Sequence of chain 1.D:
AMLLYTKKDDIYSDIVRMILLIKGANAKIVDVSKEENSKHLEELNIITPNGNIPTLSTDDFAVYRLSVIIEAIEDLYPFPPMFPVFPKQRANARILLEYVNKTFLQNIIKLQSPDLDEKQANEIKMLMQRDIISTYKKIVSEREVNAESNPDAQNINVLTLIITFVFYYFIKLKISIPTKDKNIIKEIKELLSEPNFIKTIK

Binding-site contacts:
Ligand atom O contacts residue LEU68 of chain 1.D at 4.4 Å.
Ligand atom CG contacts residue ILE55 of chain 1.D at 3.5 Å (hydrophobic).
Ligand atom N contacts residue TYR14 of chain 1.D at 4.3 Å.
Ligand atom C contacts residue LEU68 of chain 1.D at 4.0 Å (hydrophobic).
Ligand atom C contacts residue ASN103 of chain 1.D at 4.1 Å.
Ligand atom CD contacts residue ILE111 of chain 1.D at 4.2 Å (hydrophobic).
Ligand atom CA contacts residue LEU68 of chain 1.D at 4.5 Å (hydrophobic).
Ligand atom CD contacts residue TYR14 of chain 1.D at 3.6 Å (hydrophobic).
Ligand atom C contacts residue TYR14 of chain 1.D at 4.4 Å (hydrophobic).
Ligand atom CG contacts residue TYR14 of chain 1.D at 3.7 Å (hydrophobic).
Ligand atom OXT contacts residue ASN103 of chain 1.D at 3.2 Å (h-bond).
Ligand atom O contacts residue ARG67 of chain 1.D at 3.5 Å.
Ligand atom CA contacts residue ARG67 of chain 1.D at 4.1 Å.
Ligand atom CB contacts residue ARG67 of chain 1.D at 4.1 Å.
Ligand atom OXT contacts residue TYR14 of chain 1.D at 3.5 Å.
Ligand atom C contacts residue ARG67 of chain 1.D at 4.2 Å.
Ligand atom O contacts residue ASN103 of chain 1.D at 4.1 Å.
Ligand atom CB contacts residue TYR14 of chain 1.D at 3.9 Å (hydrophobic).
Ligand atom OXT contacts residue LEU68 of chain 1.D at 3.9 Å.
Ligand atom CB contacts residue LEU68 of chain 1.D at 4.0 Å (hydrophobic).

This protein binds this small molecule.
Small molecule (SMILES): O=C(O)[C@@H]1CCCN1